Binding-site contacts:
Ligand atom C1 contacts residue ASN19 of chain 12.P at 2.3 Å.
Ligand atom N2 contacts residue ASN19 of chain 12.P at 4.0 Å.
Ligand atom C8 contacts residue ALA18 of chain 12.P at 4.0 Å (hydrophobic).
Ligand atom C7 contacts residue ALA18 of chain 12.P at 4.4 Å (hydrophobic).
Ligand atom O7 contacts residue ALA18 of chain 12.P at 4.3 Å.
Ligand atom C3 contacts residue ASN19 of chain 12.P at 4.4 Å.
Ligand atom O5 contacts residue ASN19 of chain 12.P at 2.9 Å (h-bond).
Ligand atom C7 contacts residue TYR17 of chain 12.P at 4.3 Å (hydrophobic).
Ligand atom C5 contacts residue ASN19 of chain 12.P at 3.6 Å.
Ligand atom C8 contacts residue TYR17 of chain 12.P at 3.4 Å (hydrophobic).
Ligand atom C2 contacts residue ASN19 of chain 12.P at 3.6 Å.

The protein below binds the small molecule below.
Small molecule (SMILES): CC(=O)N[C@H]1[C@H](O[C@H]2[C@H](O)[C@@H](NC(C)=O)CO[C@@H]2CO)O[C@H](CO)[C@@H](O)[C@@H]1O

Sequence of chain 12.P:
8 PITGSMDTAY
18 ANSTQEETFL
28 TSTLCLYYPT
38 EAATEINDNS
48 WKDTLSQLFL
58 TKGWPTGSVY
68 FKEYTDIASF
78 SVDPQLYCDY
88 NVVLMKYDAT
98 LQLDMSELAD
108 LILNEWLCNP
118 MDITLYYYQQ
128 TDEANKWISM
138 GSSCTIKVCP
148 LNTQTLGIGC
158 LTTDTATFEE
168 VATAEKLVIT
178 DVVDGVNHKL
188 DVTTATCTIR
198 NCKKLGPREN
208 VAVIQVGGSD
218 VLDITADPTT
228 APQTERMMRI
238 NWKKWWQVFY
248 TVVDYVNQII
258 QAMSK